Sequence of chain 1.N:
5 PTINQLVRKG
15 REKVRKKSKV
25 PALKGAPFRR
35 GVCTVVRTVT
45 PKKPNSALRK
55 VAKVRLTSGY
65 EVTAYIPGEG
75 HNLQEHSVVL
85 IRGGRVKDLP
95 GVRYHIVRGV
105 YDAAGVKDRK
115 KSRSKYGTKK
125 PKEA

A protein and the small-molecule ligand that binds it are described below.
Small molecule (SMILES): Nc1ccn([C@@H]2O[C@H](CO)[C@@H](O[P](=O)(O)OC[C@H]3O[C@@H](n4cnc5c(=O)nc(N)[nH]c54)[C@H](O)[C@@H]3O[P](=O)(O)OC[C@H]3O[C@@H](n4cnc5c(N)ncnc54)[C@H](O)[C@@H]3O[P](=O)(O)OC[C@H]3O[C@@H](n4cnc5c(N)ncnc54)[C@H](O)[C@@H]3O)[C@H]2O)c(=O)n1

Binding-site contacts:
Ligand atom O2' contacts residue MG1 of chain 1.MC at 3.0 Å.
Ligand atom O3' contacts residue PRO48 of chain 1.N at 4.0 Å.
Ligand atom O4' contacts residue MG1 of chain 1.MC at 3.7 Å.
Ligand atom C2' contacts residue MG1 of chain 1.MC at 3.9 Å.
Ligand atom C1' contacts residue MG1 of chain 1.MC at 3.6 Å.
Ligand atom C4' contacts residue MG1 of chain 1.MC at 4.1 Å.